A small-molecule ligand and the protein it binds are described below.
Small molecule (SMILES): CC(C)CCC[C@@H](C)[C@H]1CC[C@H]2[C@@H]3CC=C4C[C@@H](O)CC[C@]4(C)[C@H]3CC[C@]12C

Sequence of chain 1.A:
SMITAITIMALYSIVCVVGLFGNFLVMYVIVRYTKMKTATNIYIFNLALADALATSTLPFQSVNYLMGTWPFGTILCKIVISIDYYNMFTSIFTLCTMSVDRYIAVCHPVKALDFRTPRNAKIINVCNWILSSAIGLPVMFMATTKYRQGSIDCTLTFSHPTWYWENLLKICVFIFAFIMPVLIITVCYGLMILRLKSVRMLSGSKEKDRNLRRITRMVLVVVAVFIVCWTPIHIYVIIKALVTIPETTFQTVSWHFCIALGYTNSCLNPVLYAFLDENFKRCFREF

Binding-site contacts:
Ligand atom C3 contacts residue LYS186 of chain 1.A at 4.2 Å.
Ligand atom C18 contacts residue TRP193 of chain 1.A at 3.7 Å (hydrophobic).
Ligand atom C19 contacts residue VAL190 of chain 1.A at 4.4 Å (hydrophobic).
Ligand atom C15 contacts residue ASN110 of chain 1.A at 4.4 Å.
Ligand atom O1 contacts residue LYS186 of chain 1.A at 3.4 Å.
Ligand atom C7 contacts residue ASN110 of chain 1.A at 3.7 Å.
Ligand atom C2 contacts residue LYS186 of chain 1.A at 4.0 Å.
Ligand atom C8 contacts residue ASN110 of chain 1.A at 4.2 Å.
Ligand atom C23 contacts residue TYR150 of chain 1.A at 3.9 Å (hydrophobic).
Ligand atom C6 contacts residue PHE109 of chain 1.A at 4.2 Å (hydrophobic).
Ligand atom C11 contacts residue VAL190 of chain 1.A at 4.4 Å (hydrophobic).
Ligand atom O1 contacts residue MET100 of chain 1.A at 4.1 Å.
Ligand atom C4 contacts residue MET100 of chain 1.A at 3.7 Å (hydrophobic).
Ligand atom C18 contacts residue VAL190 of chain 1.A at 4.5 Å (hydrophobic).
Ligand atom C4 contacts residue ILE106 of chain 1.A at 4.4 Å (hydrophobic).
Ligand atom C27 contacts residue TYR150 of chain 1.A at 4.2 Å (hydrophobic).
Ligand atom C3 contacts residue MET100 of chain 1.A at 4.1 Å (hydrophobic).
Ligand atom C7 contacts residue PHE109 of chain 1.A at 4.2 Å (hydrophobic).
Ligand atom C24 contacts residue TYR150 of chain 1.A at 4.4 Å (hydrophobic).
Ligand atom C27 contacts residue TRP193 of chain 1.A at 4.0 Å (hydrophobic).
Ligand atom C6 contacts residue MET100 of chain 1.A at 4.3 Å (hydrophobic).
Ligand atom C15 contacts residue TRP193 of chain 1.A at 4.2 Å (hydrophobic).
Ligand atom C23 contacts residue TRP193 of chain 1.A at 4.3 Å (hydrophobic).
Ligand atom C15 contacts residue LEU113 of chain 1.A at 3.7 Å (hydrophobic).
Ligand atom C27 contacts residue LEU117 of chain 1.A at 3.8 Å (hydrophobic).
Ligand atom C6 contacts residue ASN110 of chain 1.A at 4.2 Å.
Ligand atom C16 contacts residue LEU113 of chain 1.A at 4.0 Å (hydrophobic).